Sequence of chain 1.A:
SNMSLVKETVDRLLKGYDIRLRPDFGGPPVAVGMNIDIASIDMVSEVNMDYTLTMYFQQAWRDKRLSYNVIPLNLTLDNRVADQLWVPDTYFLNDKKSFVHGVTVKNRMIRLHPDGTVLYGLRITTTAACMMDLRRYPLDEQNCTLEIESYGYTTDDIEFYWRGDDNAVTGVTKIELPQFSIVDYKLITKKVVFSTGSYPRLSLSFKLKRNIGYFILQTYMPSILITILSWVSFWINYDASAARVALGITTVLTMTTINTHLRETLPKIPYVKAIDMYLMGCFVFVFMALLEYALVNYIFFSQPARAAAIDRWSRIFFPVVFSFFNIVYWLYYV

Binding-site contacts:
Ligand atom C4 contacts residue ASN149 of chain 1.A at 4.2 Å.
Ligand atom O4 contacts residue ILE194 of chain 1.A at 3.7 Å.
Ligand atom C8 contacts residue ASP190 of chain 1.A at 3.4 Å.
Ligand atom C5 contacts residue ASN149 of chain 1.A at 3.6 Å.
Ligand atom C1 contacts residue ASN149 of chain 1.A at 1.5 Å.
Ligand atom C2 contacts residue ILE194 of chain 1.A at 4.1 Å (hydrophobic).
Ligand atom O7 contacts residue LYS192 of chain 1.A at 4.3 Å.
Ligand atom C2 contacts residue ASN149 of chain 1.A at 2.5 Å.
Ligand atom O7 contacts residue LYS196 of chain 1.A at 3.5 Å.
Ligand atom O7 contacts residue ASN149 of chain 1.A at 3.5 Å (h-bond).
Ligand atom C1 contacts residue SER211 of chain 1.A at 4.5 Å.
Ligand atom C7 contacts residue LYS192 of chain 1.A at 4.4 Å.
Ligand atom C7 contacts residue ASN149 of chain 1.A at 3.5 Å.
Ligand atom C8 contacts residue ASN149 of chain 1.A at 4.3 Å.
Ligand atom C8 contacts residue LYS213 of chain 1.A at 3.8 Å.
Ligand atom C8 contacts residue LYS192 of chain 1.A at 4.3 Å.
Ligand atom N2 contacts residue LYS213 of chain 1.A at 4.3 Å.
Ligand atom O7 contacts residue SER211 of chain 1.A at 2.7 Å.
Ligand atom O5 contacts residue ASN149 of chain 1.A at 2.3 Å (h-bond).
Ligand atom O7 contacts residue ILE194 of chain 1.A at 4.1 Å.
Ligand atom C1 contacts residue ILE194 of chain 1.A at 4.4 Å (hydrophobic).
Ligand atom C3 contacts residue ASN149 of chain 1.A at 3.9 Å.
Ligand atom O3 contacts residue LYS192 of chain 1.A at 4.2 Å.
Ligand atom C7 contacts residue SER211 of chain 1.A at 3.9 Å.
Ligand atom N2 contacts residue ASN149 of chain 1.A at 3.1 Å (h-bond).

A protein and the small-molecule ligand that binds it are described below.
Small molecule (SMILES): CC(=O)N[C@H]1[C@H](O[C@H]2[C@H](O)[C@@H](NC(C)=O)CO[C@@H]2CO)O[C@H](CO)[C@@H](O[C@@H]2O[C@H](CO)[C@@H](O)[C@H](O)[C@@H]2O)[C@@H]1O